Binding-site contacts:
Ligand atom C07 contacts residue PHE11 of chain 1.B at 4.0 Å (hydrophobic).
Ligand atom N09 contacts residue HIS18 of chain 1.B at 3.8 Å.
Ligand atom O13 contacts residue HIS18 of chain 1.B at 3.8 Å.
Ligand atom C04 contacts residue PHE11 of chain 1.B at 4.1 Å (hydrophobic).
Ligand atom C12 contacts residue HIS18 of chain 1.B at 3.8 Å.
Ligand atom C10 contacts residue GLY17 of chain 1.B at 4.4 Å.
Ligand atom C11 contacts residue GLY89 of chain 1.B at 4.4 Å.
Ligand atom C04 contacts residue PRO8 of chain 1.B at 2.8 Å (hydrophobic).
Ligand atom O13 contacts residue THR119 of chain 1.B at 4.4 Å.
Ligand atom O13 contacts residue ARG91 of chain 1.B at 4.2 Å.
Ligand atom O14 contacts residue LEU90 of chain 1.B at 4.4 Å.
Ligand atom C07 contacts residue GLY89 of chain 1.B at 4.3 Å.
Ligand atom C02 contacts residue GLY89 of chain 1.B at 4.1 Å.
Ligand atom C08 contacts residue LYS88 of chain 1.B at 4.2 Å.
Ligand atom C01 contacts residue HIS18 of chain 1.B at 3.4 Å.
Ligand atom C05 contacts residue GLY9 of chain 1.B at 4.1 Å.
Ligand atom C06 contacts residue HIS18 of chain 1.B at 3.5 Å.
Ligand atom C03 contacts residue PRO8 of chain 1.B at 3.1 Å (hydrophobic).
Ligand atom C02 contacts residue HIS18 of chain 1.B at 3.5 Å.
Ligand atom C10 contacts residue GLY89 of chain 1.B at 3.1 Å.
Ligand atom C04 contacts residue GLY9 of chain 1.B at 3.5 Å.
Ligand atom C07 contacts residue PRO8 of chain 1.B at 3.0 Å (hydrophobic).
Ligand atom O14 contacts residue GLY89 of chain 1.B at 3.8 Å.
Ligand atom C11 contacts residue HIS18 of chain 1.B at 3.2 Å.
Ligand atom C11 contacts residue VAL21 of chain 1.B at 3.8 Å (hydrophobic).
Ligand atom C08 contacts residue VAL21 of chain 1.B at 3.9 Å (hydrophobic).
Ligand atom O14 contacts residue ARG91 of chain 1.B at 3.9 Å.
Ligand atom C05 contacts residue HIS18 of chain 1.B at 4.1 Å.
Ligand atom N09 contacts residue GLY89 of chain 1.B at 3.4 Å (h-bond).
Ligand atom C10 contacts residue HIS18 of chain 1.B at 4.1 Å.
Ligand atom O13 contacts residue GLY17 of chain 1.B at 3.5 Å.
Ligand atom C10 contacts residue VAL21 of chain 1.B at 3.4 Å (hydrophobic).
Ligand atom C12 contacts residue GLY17 of chain 1.B at 4.0 Å.
Ligand atom C03 contacts residue HIS18 of chain 1.B at 4.1 Å.
Ligand atom C08 contacts residue GLY89 of chain 1.B at 3.4 Å.
Ligand atom N09 contacts residue VAL21 of chain 1.B at 4.4 Å.
Ligand atom C05 contacts residue PRO8 of chain 1.B at 4.0 Å (hydrophobic).
Ligand atom C08 contacts residue PRO8 of chain 1.B at 4.4 Å (hydrophobic).
Ligand atom C11 contacts residue GLY17 of chain 1.B at 3.4 Å.
Ligand atom C03 contacts residue PHE11 of chain 1.B at 4.0 Å (hydrophobic).

The protein below binds the small molecule below.
Small molecule (SMILES): O=C(O)CCn1ccc2ccccc21

Sequence of chain 1.B:
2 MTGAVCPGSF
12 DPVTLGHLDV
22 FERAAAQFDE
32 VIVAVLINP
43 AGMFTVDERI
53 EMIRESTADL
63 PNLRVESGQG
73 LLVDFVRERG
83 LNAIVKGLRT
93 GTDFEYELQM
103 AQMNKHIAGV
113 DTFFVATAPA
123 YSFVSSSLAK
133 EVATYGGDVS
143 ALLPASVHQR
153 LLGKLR